This protein binds this small molecule.
Small molecule (SMILES): C[N+](C)(C)[O-]

Sequence of chain 1.A:
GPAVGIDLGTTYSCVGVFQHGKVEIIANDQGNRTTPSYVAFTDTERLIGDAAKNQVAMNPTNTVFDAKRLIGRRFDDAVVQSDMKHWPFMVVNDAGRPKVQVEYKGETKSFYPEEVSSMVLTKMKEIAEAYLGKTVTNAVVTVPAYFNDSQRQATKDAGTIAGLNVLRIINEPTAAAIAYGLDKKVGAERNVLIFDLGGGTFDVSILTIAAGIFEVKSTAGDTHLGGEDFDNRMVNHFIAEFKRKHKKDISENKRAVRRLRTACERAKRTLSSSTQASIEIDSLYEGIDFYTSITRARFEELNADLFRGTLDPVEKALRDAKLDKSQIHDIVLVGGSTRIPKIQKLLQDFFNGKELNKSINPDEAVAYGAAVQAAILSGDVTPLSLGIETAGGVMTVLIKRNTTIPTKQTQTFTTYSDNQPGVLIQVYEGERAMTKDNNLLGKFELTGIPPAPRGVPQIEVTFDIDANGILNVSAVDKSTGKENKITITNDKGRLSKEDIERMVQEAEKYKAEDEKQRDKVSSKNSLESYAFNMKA

Binding-site contacts:
Ligand atom NAC contacts residue THR37 of chain 1.A at 4.0 Å.
Ligand atom CAD contacts residue THR37 of chain 1.A at 4.0 Å.
Ligand atom OAE contacts residue ASP366 of chain 1.A at 4.3 Å.
Ligand atom CAA contacts residue THR37 of chain 1.A at 4.0 Å.
Ligand atom CAA contacts residue ASP366 of chain 1.A at 3.5 Å.
Ligand atom CAB contacts residue TYR15 of chain 1.A at 3.6 Å (hydrophobic).
Ligand atom NAC contacts residue ASP366 of chain 1.A at 4.4 Å.
Ligand atom CAB contacts residue THR37 of chain 1.A at 3.4 Å.
Ligand atom CAB contacts residue ASP366 of chain 1.A at 4.4 Å.